Sequence of chain 1.Q:
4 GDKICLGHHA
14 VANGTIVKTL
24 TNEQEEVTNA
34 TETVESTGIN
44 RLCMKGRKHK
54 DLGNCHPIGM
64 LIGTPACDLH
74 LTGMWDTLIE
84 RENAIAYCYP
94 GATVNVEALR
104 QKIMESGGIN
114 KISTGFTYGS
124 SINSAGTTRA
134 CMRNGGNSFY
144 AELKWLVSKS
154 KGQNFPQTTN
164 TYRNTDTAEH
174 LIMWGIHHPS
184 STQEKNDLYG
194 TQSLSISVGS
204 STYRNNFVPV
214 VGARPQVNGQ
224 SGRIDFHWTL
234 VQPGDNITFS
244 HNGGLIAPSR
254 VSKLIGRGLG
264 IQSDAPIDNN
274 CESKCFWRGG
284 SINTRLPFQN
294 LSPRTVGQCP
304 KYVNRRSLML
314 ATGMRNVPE

Binding-site contacts:
Ligand atom O5 contacts residue ASN82 of chain 1.J at 2.4 Å (h-bond).
Ligand atom N2 contacts residue ASN82 of chain 1.J at 2.9 Å (h-bond).
Ligand atom C4 contacts residue ASN82 of chain 1.J at 4.4 Å.
Ligand atom C8 contacts residue ASN79 of chain 1.J at 2.9 Å.
Ligand atom O7 contacts residue ASN82 of chain 1.J at 2.9 Å (h-bond).
Ligand atom C7 contacts residue ASN82 of chain 1.J at 3.1 Å.
Ligand atom C8 contacts residue ASN82 of chain 1.J at 4.3 Å.
Ligand atom C8 contacts residue HIS75 of chain 1.J at 3.5 Å.
Ligand atom C3 contacts residue ASN82 of chain 1.J at 3.9 Å.
Ligand atom C7 contacts residue ASN79 of chain 1.J at 3.1 Å.
Ligand atom C1 contacts residue ASN82 of chain 1.J at 1.5 Å.
Ligand atom C8 contacts residue GLU108 of chain 1.Q at 4.1 Å.
Ligand atom C8 contacts residue GLY78 of chain 1.J at 4.4 Å.
Ligand atom C5 contacts residue ASN82 of chain 1.J at 3.8 Å.
Ligand atom O7 contacts residue ASN79 of chain 1.J at 2.7 Å (h-bond).
Ligand atom C2 contacts residue ASN82 of chain 1.J at 2.6 Å.
Ligand atom N2 contacts residue ASN79 of chain 1.J at 4.4 Å.

A small-molecule ligand and the protein it binds are described below.
Small molecule (SMILES): CC(=O)N[C@@H]1[C@@H](O)[C@H](O)[C@@H](CO)O[C@H]1O

Sequence of chain 1.J:
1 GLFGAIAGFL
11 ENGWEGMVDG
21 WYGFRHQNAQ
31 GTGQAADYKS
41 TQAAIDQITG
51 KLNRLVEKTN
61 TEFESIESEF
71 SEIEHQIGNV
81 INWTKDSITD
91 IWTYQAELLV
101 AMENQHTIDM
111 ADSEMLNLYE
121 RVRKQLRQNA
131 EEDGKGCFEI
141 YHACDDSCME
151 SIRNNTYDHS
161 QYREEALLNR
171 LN